This small molecule binds to this protein.
Small molecule (SMILES): CC(=O)N[C@H]1[C@H](O[C@H]2[C@H](O)[C@@H](NC(C)=O)CO[C@@H]2CO)O[C@H](CO)[C@@H](O[C@@H]2O[C@H](CO)[C@@H](O)[C@H](O)[C@H]2NC(C)=O)[C@@H]1O

Binding-site contacts:
Ligand atom C7 contacts residue ASN469 of chain 1.A at 3.3 Å.
Ligand atom C2 contacts residue ASN469 of chain 1.A at 2.4 Å.
Ligand atom C3 contacts residue ASN469 of chain 1.A at 3.8 Å.
Ligand atom C5 contacts residue ASN469 of chain 1.A at 3.7 Å.
Ligand atom O5 contacts residue ASN469 of chain 1.A at 2.4 Å (h-bond).
Ligand atom O7 contacts residue ASN469 of chain 1.A at 3.4 Å (h-bond).
Ligand atom C1 contacts residue ASN469 of chain 1.A at 1.4 Å.
Ligand atom N2 contacts residue ASN469 of chain 1.A at 2.9 Å (h-bond).
Ligand atom C4 contacts residue ASN469 of chain 1.A at 4.2 Å.
Ligand atom C8 contacts residue ASN469 of chain 1.A at 3.7 Å.

Sequence of chain 1.A:
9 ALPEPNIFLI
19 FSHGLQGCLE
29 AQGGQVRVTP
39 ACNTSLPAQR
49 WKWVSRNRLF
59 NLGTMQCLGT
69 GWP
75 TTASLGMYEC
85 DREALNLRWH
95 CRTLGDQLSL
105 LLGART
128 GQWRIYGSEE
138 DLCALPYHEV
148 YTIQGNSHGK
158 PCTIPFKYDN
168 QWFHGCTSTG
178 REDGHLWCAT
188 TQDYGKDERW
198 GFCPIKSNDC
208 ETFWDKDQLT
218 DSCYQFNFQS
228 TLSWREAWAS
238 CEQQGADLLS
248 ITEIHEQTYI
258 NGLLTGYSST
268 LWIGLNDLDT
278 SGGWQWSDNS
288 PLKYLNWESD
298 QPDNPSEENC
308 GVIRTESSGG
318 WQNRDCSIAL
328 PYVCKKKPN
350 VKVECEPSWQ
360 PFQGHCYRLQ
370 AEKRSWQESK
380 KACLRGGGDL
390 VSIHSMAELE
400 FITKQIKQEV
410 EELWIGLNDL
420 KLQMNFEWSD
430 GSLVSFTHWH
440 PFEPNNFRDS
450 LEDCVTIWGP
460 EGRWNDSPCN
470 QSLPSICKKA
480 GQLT